A protein and the small-molecule ligand that binds it are described below.
Small molecule (SMILES): Cc1ncc(C[n+]2csc(CCO)c2C)c(N)n1

Sequence of chain 1.A:
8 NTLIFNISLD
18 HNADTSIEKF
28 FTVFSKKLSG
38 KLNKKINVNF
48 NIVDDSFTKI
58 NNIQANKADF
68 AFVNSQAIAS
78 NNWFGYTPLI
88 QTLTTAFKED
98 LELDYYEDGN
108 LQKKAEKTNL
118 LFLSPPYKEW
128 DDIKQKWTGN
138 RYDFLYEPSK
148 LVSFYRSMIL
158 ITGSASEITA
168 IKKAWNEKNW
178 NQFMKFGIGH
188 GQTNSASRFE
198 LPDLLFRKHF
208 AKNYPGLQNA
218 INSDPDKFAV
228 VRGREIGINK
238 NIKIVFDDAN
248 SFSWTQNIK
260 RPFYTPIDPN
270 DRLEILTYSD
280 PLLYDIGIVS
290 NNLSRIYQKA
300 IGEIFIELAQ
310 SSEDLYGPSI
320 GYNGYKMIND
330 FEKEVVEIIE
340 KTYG

Binding-site contacts:
Ligand atom S1 contacts residue ILE319 of chain 1.A at 3.7 Å.
Ligand atom C2A contacts residue ILE319 of chain 1.A at 3.8 Å (hydrophobic).
Ligand atom C5A contacts residue TYR283 of chain 1.A at 3.9 Å (hydrophobic).
Ligand atom C4A contacts residue ILE319 of chain 1.A at 3.7 Å (hydrophobic).
Ligand atom O1 contacts residue TYR152 of chain 1.A at 3.5 Å (h-bond).
Ligand atom S1 contacts residue TYR283 of chain 1.A at 3.8 Å.
Ligand atom C5A contacts residue TRP251 of chain 1.A at 3.4 Å (hydrophobic).
Ligand atom N1A contacts residue TYR283 of chain 1.A at 3.8 Å.
Ligand atom C2 contacts residue TYR283 of chain 1.A at 3.7 Å (hydrophobic).
Ligand atom C6 contacts residue TYR283 of chain 1.A at 3.8 Å (hydrophobic).
Ligand atom CM2 contacts residue ASN137 of chain 1.A at 3.7 Å.
Ligand atom N3A contacts residue HIS18 of chain 1.A at 3.6 Å.
Ligand atom N1A contacts residue TRP251 of chain 1.A at 3.5 Å.
Ligand atom C6A contacts residue TYR283 of chain 1.A at 3.2 Å (hydrophobic).
Ligand atom C7 contacts residue ASP284 of chain 1.A at 3.1 Å.
Ligand atom N3A contacts residue ILE319 of chain 1.A at 3.6 Å.
Ligand atom CM4 contacts residue ASP245 of chain 1.A at 3.7 Å.
Ligand atom C6 contacts residue ASP284 of chain 1.A at 3.7 Å.
Ligand atom CM2 contacts residue PRO317 of chain 1.A at 3.8 Å (hydrophobic).
Ligand atom N3A contacts residue TRP251 of chain 1.A at 3.6 Å.
Ligand atom C5 contacts residue TYR283 of chain 1.A at 3.5 Å (hydrophobic).
Ligand atom C7A contacts residue TRP251 of chain 1.A at 3.5 Å (hydrophobic).
Ligand atom CM2 contacts residue TRP251 of chain 1.A at 3.7 Å (hydrophobic).
Ligand atom N3 contacts residue TYR283 of chain 1.A at 3.4 Å (h-bond).
Ligand atom C4A contacts residue TRP251 of chain 1.A at 3.7 Å (hydrophobic).
Ligand atom C6A contacts residue TRP251 of chain 1.A at 3.3 Å (hydrophobic).
Ligand atom N4A contacts residue TRP251 of chain 1.A at 3.9 Å.
Ligand atom CM2 contacts residue GLY320 of chain 1.A at 3.6 Å.
Ligand atom C7 contacts residue TYR152 of chain 1.A at 3.7 Å (hydrophobic).
Ligand atom N1A contacts residue GLY320 of chain 1.A at 3.7 Å.
Ligand atom C2 contacts residue ILE319 of chain 1.A at 3.1 Å (hydrophobic).
Ligand atom N4A contacts residue ASP17 of chain 1.A at 2.9 Å (salt-bridge).
Ligand atom C2A contacts residue TRP251 of chain 1.A at 3.6 Å (hydrophobic).
Ligand atom C7 contacts residue ASN71 of chain 1.A at 3.9 Å.
Ligand atom S1 contacts residue ASP284 of chain 1.A at 3.5 Å (salt-bridge).
Ligand atom C4 contacts residue TYR283 of chain 1.A at 3.3 Å (hydrophobic).
Ligand atom C6 contacts residue TYR152 of chain 1.A at 3.8 Å (hydrophobic).
Ligand atom CM4 contacts residue TYR283 of chain 1.A at 3.9 Å (hydrophobic).
Ligand atom C2A contacts residue GLY320 of chain 1.A at 3.6 Å.
Ligand atom N3A contacts residue GLY320 of chain 1.A at 3.9 Å.